Sequence of chain 1.I:
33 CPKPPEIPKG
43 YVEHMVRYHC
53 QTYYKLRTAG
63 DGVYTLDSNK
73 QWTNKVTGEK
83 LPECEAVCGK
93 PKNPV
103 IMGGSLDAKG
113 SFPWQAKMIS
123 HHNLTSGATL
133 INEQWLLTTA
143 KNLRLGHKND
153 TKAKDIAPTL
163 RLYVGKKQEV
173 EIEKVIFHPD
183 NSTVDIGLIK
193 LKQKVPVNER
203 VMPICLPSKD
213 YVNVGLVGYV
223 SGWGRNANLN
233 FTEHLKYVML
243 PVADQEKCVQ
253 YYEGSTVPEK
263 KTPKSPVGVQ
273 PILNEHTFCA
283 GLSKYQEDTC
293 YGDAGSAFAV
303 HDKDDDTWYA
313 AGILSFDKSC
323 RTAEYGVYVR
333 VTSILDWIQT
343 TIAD

Binding-site contacts:
Ligand atom C1 contacts residue ASN151 of chain 1.I at 1.4 Å.
Ligand atom C8 contacts residue ASN151 of chain 1.I at 4.3 Å.
Ligand atom C7 contacts residue ASN151 of chain 1.I at 3.1 Å.
Ligand atom C5 contacts residue ASN151 of chain 1.I at 3.6 Å.
Ligand atom C4 contacts residue ASN151 of chain 1.I at 4.2 Å.
Ligand atom O6 contacts residue ASN151 of chain 1.I at 4.1 Å.
Ligand atom O5 contacts residue ASN151 of chain 1.I at 2.3 Å (h-bond).
Ligand atom O7 contacts residue ASN151 of chain 1.I at 3.0 Å (h-bond).
Ligand atom C3 contacts residue ASN151 of chain 1.I at 3.8 Å.
Ligand atom N2 contacts residue ASN151 of chain 1.I at 3.0 Å (h-bond).
Ligand atom C2 contacts residue ASN151 of chain 1.I at 2.5 Å.

This small molecule binds to this protein.
Small molecule (SMILES): CC(=O)N[C@@H]1[C@@H](O)[C@H](O)[C@@H](CO)O[C@H]1O